Sequence of chain 1.E:
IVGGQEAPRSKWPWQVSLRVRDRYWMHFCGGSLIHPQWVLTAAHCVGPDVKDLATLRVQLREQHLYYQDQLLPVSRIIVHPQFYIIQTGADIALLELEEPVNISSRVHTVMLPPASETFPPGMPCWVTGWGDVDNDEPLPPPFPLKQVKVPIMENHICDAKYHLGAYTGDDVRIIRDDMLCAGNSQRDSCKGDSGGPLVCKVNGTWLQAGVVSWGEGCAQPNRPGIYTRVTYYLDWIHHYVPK

Sequence of chain 1.C:
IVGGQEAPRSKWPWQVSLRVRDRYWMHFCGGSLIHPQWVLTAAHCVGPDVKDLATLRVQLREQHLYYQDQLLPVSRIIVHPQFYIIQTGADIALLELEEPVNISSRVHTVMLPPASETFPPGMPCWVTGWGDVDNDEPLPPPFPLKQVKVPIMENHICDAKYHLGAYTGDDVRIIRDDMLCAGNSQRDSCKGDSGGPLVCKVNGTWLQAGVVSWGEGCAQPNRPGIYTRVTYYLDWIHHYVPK

The small molecule below binds the protein below.
Small molecule (SMILES): CC(=O)N[C@@H](CC(C)C)C(=O)N[C@@H](CC(C)C)C(=O)N[C@H](CO)CCCN=C(N)N

Binding-site contacts:
Ligand atom CZ contacts residue ASP188 of chain 1.E at 3.5 Å.
Ligand atom NH2 contacts residue CYS218 of chain 1.E at 3.9 Å.
Ligand atom NE contacts residue SER189 of chain 1.E at 3.9 Å.
Ligand atom NH2 contacts residue GLY217 of chain 1.E at 2.9 Å (h-bond).
Ligand atom O contacts residue GLY215 of chain 1.E at 3.7 Å.
Ligand atom CA contacts residue GLY215 of chain 1.E at 3.3 Å.
Ligand atom CB contacts residue CYS190 of chain 1.E at 3.9 Å (hydrophobic).
Ligand atom N contacts residue SER213 of chain 1.E at 3.0 Å (h-bond).
Ligand atom CD1 contacts residue ILE86 of chain 1.C at 3.1 Å (hydrophobic).
Ligand atom C contacts residue SER194 of chain 1.E at 1.4 Å.
Ligand atom CA contacts residue SER213 of chain 1.E at 3.8 Å.
Ligand atom NH1 contacts residue ASP188 of chain 1.E at 2.8 Å (salt-bridge).
Ligand atom CD2 contacts residue GLU216 of chain 1.E at 3.4 Å.
Ligand atom CB contacts residue VAL212 of chain 1.E at 3.8 Å (hydrophobic).
Ligand atom NH1 contacts residue GLY225 of chain 1.E at 3.2 Å.
Ligand atom NH2 contacts residue GLY215 of chain 1.E at 3.8 Å.
Ligand atom NH2 contacts residue GLY225 of chain 1.E at 3.9 Å.
Ligand atom CB contacts residue SER213 of chain 1.E at 3.7 Å.
Ligand atom CZ contacts residue GLY225 of chain 1.E at 3.9 Å.
Ligand atom N contacts residue HIS44 of chain 1.E at 3.9 Å.
Ligand atom NH2 contacts residue ASP188 of chain 1.E at 2.9 Å (salt-bridge).
Ligand atom C contacts residue HIS44 of chain 1.E at 3.4 Å.
Ligand atom O contacts residue HIS44 of chain 1.E at 2.7 Å (h-bond).
Ligand atom O contacts residue GLY217 of chain 1.E at 3.2 Å (h-bond).
Ligand atom CD2 contacts residue GLY215 of chain 1.E at 2.9 Å.
Ligand atom O contacts residue TRP214 of chain 1.E at 3.3 Å.
Ligand atom CZ contacts residue SER189 of chain 1.E at 3.5 Å.
Ligand atom CB contacts residue ILE86 of chain 1.C at 3.3 Å (hydrophobic).
Ligand atom CA contacts residue SER194 of chain 1.E at 2.5 Å.
Ligand atom CB contacts residue SER194 of chain 1.E at 2.9 Å.
Ligand atom CG contacts residue ILE86 of chain 1.C at 3.8 Å (hydrophobic).
Ligand atom NE contacts residue TRP214 of chain 1.E at 3.9 Å.
Ligand atom CD2 contacts residue ILE85 of chain 1.C at 3.2 Å (hydrophobic).
Ligand atom C contacts residue GLY215 of chain 1.E at 3.5 Å.
Ligand atom NH1 contacts residue SER189 of chain 1.E at 3.0 Å (h-bond).
Ligand atom N contacts residue SER194 of chain 1.E at 3.2 Å (h-bond).
Ligand atom CD1 contacts residue ILE85 of chain 1.C at 3.3 Å (hydrophobic).
Ligand atom CZ contacts residue GLY217 of chain 1.E at 3.9 Å.
Ligand atom O contacts residue SER194 of chain 1.E at 2.4 Å (h-bond).
Ligand atom O contacts residue GLY215 of chain 1.E at 3.0 Å (h-bond).